The small molecule below binds the protein below.
Small molecule (SMILES): CC(=O)N[C@@H]1[C@@H](O)[C@H](O)[C@@H](CO)O[C@H]1O

Binding-site contacts:
Ligand atom C5 contacts residue SER89 of chain 47.B at 4.3 Å.
Ligand atom C4 contacts residue ASN87 of chain 47.B at 4.2 Å.
Ligand atom O5 contacts residue SER79 of chain 47.B at 4.4 Å.
Ligand atom C5 contacts residue LEU151 of chain 47.B at 4.1 Å (hydrophobic).
Ligand atom O5 contacts residue SER89 of chain 47.B at 4.1 Å.
Ligand atom C6 contacts residue LEU151 of chain 47.B at 3.8 Å (hydrophobic).
Ligand atom O7 contacts residue ASP85 of chain 47.B at 4.3 Å.
Ligand atom C1 contacts residue ASN87 of chain 47.B at 1.4 Å.
Ligand atom C4 contacts residue LEU151 of chain 47.B at 4.4 Å (hydrophobic).
Ligand atom N2 contacts residue ASN87 of chain 47.B at 2.9 Å (h-bond).
Ligand atom O4 contacts residue LEU151 of chain 47.B at 3.7 Å.
Ligand atom O7 contacts residue ASN87 of chain 47.B at 3.9 Å.
Ligand atom C5 contacts residue ASN87 of chain 47.B at 3.7 Å.
Ligand atom C2 contacts residue ASN87 of chain 47.B at 2.4 Å.
Ligand atom C7 contacts residue ASN87 of chain 47.B at 3.6 Å.
Ligand atom O5 contacts residue ASN87 of chain 47.B at 2.3 Å (h-bond).
Ligand atom C1 contacts residue SER89 of chain 47.B at 4.5 Å.
Ligand atom C3 contacts residue ASN87 of chain 47.B at 3.7 Å.
Ligand atom O6 contacts residue LEU151 of chain 47.B at 3.4 Å.

Sequence of chain 47.B:
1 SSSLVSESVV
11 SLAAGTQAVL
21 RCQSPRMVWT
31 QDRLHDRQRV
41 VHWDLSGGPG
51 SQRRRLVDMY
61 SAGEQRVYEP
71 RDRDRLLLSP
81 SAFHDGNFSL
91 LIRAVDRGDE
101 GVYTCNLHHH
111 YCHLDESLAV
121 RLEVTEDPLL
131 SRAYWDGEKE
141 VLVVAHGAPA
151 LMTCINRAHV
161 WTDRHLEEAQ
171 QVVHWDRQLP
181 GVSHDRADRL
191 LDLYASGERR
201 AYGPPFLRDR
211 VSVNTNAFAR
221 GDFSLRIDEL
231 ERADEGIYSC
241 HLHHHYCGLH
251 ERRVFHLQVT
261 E